Binding-site contacts:
Ligand atom C06 contacts residue PHE182 of chain 1.A at 3.6 Å (hydrophobic).
Ligand atom O01 contacts residue GLN266 of chain 1.A at 3.0 Å (h-bond).
Ligand atom C12 contacts residue ALA217 of chain 1.A at 3.6 Å (hydrophobic).
Ligand atom O01 contacts residue PHE182 of chain 1.A at 3.0 Å (h-bond).
Ligand atom C06 contacts residue ASP181 of chain 1.A at 4.1 Å.
Ligand atom C07 contacts residue ALA217 of chain 1.A at 4.0 Å (hydrophobic).
Ligand atom O03 contacts residue GLY220 of chain 1.A at 3.0 Å.
Ligand atom C09 contacts residue PHE182 of chain 1.A at 3.9 Å (hydrophobic).
Ligand atom C10 contacts residue ALA217 of chain 1.A at 3.9 Å (hydrophobic).
Ligand atom C02 contacts residue PHE182 of chain 1.A at 3.9 Å (hydrophobic).
Ligand atom CL11 contacts residue VAL49 of chain 1.A at 3.6 Å.
Ligand atom C06 contacts residue ALA217 of chain 1.A at 3.7 Å (hydrophobic).
Ligand atom CL11 contacts residue ASP48 of chain 1.A at 3.7 Å.
Ligand atom C07 contacts residue PHE182 of chain 1.A at 3.5 Å (hydrophobic).
Ligand atom C10 contacts residue PHE182 of chain 1.A at 4.0 Å (hydrophobic).
Ligand atom C02 contacts residue ASP181 of chain 1.A at 3.0 Å.
Ligand atom O03 contacts residue CYS215 of chain 1.A at 3.4 Å (h-bond).
Ligand atom C08 contacts residue PHE182 of chain 1.A at 3.7 Å (hydrophobic).
Ligand atom O03 contacts residue ASP181 of chain 1.A at 3.7 Å.
Ligand atom C02 contacts residue ARG221 of chain 1.A at 3.5 Å.
Ligand atom C02 contacts residue GLY220 of chain 1.A at 3.5 Å.
Ligand atom C12 contacts residue ILE219 of chain 1.A at 4.1 Å (hydrophobic).
Ligand atom O01 contacts residue GLY220 of chain 1.A at 4.0 Å.
Ligand atom O05 contacts residue GLN262 of chain 1.A at 3.5 Å.
Ligand atom C02 contacts residue GLN266 of chain 1.A at 3.7 Å.
Ligand atom C04 contacts residue ASP181 of chain 1.A at 3.1 Å.
Ligand atom C12 contacts residue GLN262 of chain 1.A at 3.7 Å.
Ligand atom C07 contacts residue ASP181 of chain 1.A at 3.5 Å.
Ligand atom O05 contacts residue ILE219 of chain 1.A at 4.1 Å.
Ligand atom C08 contacts residue TYR46 of chain 1.A at 3.5 Å (hydrophobic).
Ligand atom O03 contacts residue ARG221 of chain 1.A at 2.9 Å (salt-bridge).
Ligand atom C12 contacts residue PHE182 of chain 1.A at 3.8 Å (hydrophobic).
Ligand atom C04 contacts residue GLN262 of chain 1.A at 3.9 Å.
Ligand atom C04 contacts residue PHE182 of chain 1.A at 3.9 Å (hydrophobic).
Ligand atom C09 contacts residue TYR46 of chain 1.A at 3.6 Å (hydrophobic).
Ligand atom O05 contacts residue GLY220 of chain 1.A at 4.1 Å.
Ligand atom O05 contacts residue ASP181 of chain 1.A at 3.9 Å.
Ligand atom O01 contacts residue ARG221 of chain 1.A at 3.3 Å.
Ligand atom C07 contacts residue SER216 of chain 1.A at 4.1 Å.
Ligand atom O01 contacts residue ASP181 of chain 1.A at 3.1 Å (salt-bridge).

Sequence of chain 1.A:
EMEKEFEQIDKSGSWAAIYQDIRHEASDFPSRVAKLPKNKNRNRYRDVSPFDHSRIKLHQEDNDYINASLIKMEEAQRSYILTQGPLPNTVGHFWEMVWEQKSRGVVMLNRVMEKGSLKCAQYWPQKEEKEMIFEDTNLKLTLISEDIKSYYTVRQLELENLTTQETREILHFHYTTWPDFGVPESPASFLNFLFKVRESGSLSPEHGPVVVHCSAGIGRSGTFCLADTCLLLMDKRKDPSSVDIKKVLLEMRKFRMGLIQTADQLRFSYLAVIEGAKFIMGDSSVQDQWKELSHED

The small molecule below binds the protein below.
Small molecule (SMILES): O=C(O)COc1cccc(Cl)c1